The protein below binds the small molecule below.
Small molecule (SMILES): [H]/N=C(\N)N/N=C1\CCCc2cc(NC(=O)c3cc4cccc([N+](=O)[O-])c4[nH]3)ccc21

Sequence of chain 1.A:
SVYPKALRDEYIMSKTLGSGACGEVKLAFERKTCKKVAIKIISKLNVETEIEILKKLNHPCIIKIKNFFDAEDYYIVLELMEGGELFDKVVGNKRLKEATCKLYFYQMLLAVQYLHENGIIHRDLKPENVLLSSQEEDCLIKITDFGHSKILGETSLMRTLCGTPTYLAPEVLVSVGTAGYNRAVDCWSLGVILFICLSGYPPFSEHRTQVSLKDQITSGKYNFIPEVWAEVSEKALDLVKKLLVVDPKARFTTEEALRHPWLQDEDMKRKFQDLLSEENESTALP

Binding-site contacts:
Ligand atom CAM contacts residue MET96 of chain 1.A at 3.3 Å (hydrophobic).
Ligand atom NAG contacts residue ASP160 of chain 1.A at 3.5 Å (salt-bridge).
Ligand atom NAE contacts residue ASP160 of chain 1.A at 3.4 Å (salt-bridge).
Ligand atom OBD contacts residue LEU93 of chain 1.A at 3.2 Å.
Ligand atom OBC contacts residue LEU95 of chain 1.A at 3.5 Å.
Ligand atom NAG contacts residue ILE43 of chain 1.A at 3.7 Å.
Ligand atom CAU contacts residue THR159 of chain 1.A at 3.7 Å.
Ligand atom CAX contacts residue THR159 of chain 1.A at 3.5 Å.
Ligand atom NAB contacts residue VAL26 of chain 1.A at 3.8 Å.
Ligand atom NAF contacts residue ASP160 of chain 1.A at 3.3 Å (salt-bridge).
Ligand atom CAP contacts residue LEU146 of chain 1.A at 3.6 Å (hydrophobic).
Ligand atom CAZ contacts residue ASP160 of chain 1.A at 3.8 Å.
Ligand atom CAI contacts residue GLY99 of chain 1.A at 3.6 Å.
Ligand atom OBB contacts residue LEU95 of chain 1.A at 3.5 Å.
Ligand atom OBC contacts residue LEU18 of chain 1.A at 3.8 Å.
Ligand atom CAO contacts residue VAL26 of chain 1.A at 3.7 Å (hydrophobic).
Ligand atom CAS contacts residue THR159 of chain 1.A at 3.1 Å.
Ligand atom CBA contacts residue ASP160 of chain 1.A at 3.1 Å.
Ligand atom NAA contacts residue LEU18 of chain 1.A at 3.7 Å.
Ligand atom NAD contacts residue ASP160 of chain 1.A at 3.7 Å.
Ligand atom NAE contacts residue ILE43 of chain 1.A at 3.7 Å.
Ligand atom NAD contacts residue GLU65 of chain 1.A at 3.7 Å.
Ligand atom CAW contacts residue THR159 of chain 1.A at 3.6 Å.
Ligand atom CAH contacts residue MET96 of chain 1.A at 3.7 Å (hydrophobic).
Ligand atom NAE contacts residue GLU65 of chain 1.A at 2.9 Å (salt-bridge).
Ligand atom CAI contacts residue LEU18 of chain 1.A at 3.5 Å (hydrophobic).
Ligand atom CAY contacts residue GLU65 of chain 1.A at 3.2 Å.
Ligand atom CBA contacts residue GLU65 of chain 1.A at 3.6 Å.
Ligand atom NAG contacts residue GLU65 of chain 1.A at 2.8 Å (salt-bridge).
Ligand atom OBB contacts residue MET96 of chain 1.A at 2.8 Å (h-bond).
Ligand atom CBA contacts residue ILE43 of chain 1.A at 3.5 Å (hydrophobic).
Ligand atom OBC contacts residue GLU97 of chain 1.A at 3.5 Å.
Ligand atom CAN contacts residue LEU146 of chain 1.A at 3.7 Å (hydrophobic).
Ligand atom OBC contacts residue MET96 of chain 1.A at 3.0 Å (h-bond).
Ligand atom CAT contacts residue THR159 of chain 1.A at 3.3 Å.
Ligand atom CAR contacts residue THR159 of chain 1.A at 3.4 Å.
Ligand atom OBB contacts residue ALA39 of chain 1.A at 3.7 Å.
Ligand atom OBD contacts residue LEU146 of chain 1.A at 3.6 Å.
Ligand atom CAU contacts residue LYS41 of chain 1.A at 3.8 Å.
Ligand atom NAA contacts residue MET96 of chain 1.A at 3.0 Å (h-bond).